Binding-site contacts:
Ligand atom N1 contacts residue PHE117 of chain 1.C at 3.8 Å.
Ligand atom CAH contacts residue TRP241 of chain 1.C at 3.8 Å (hydrophobic).
Ligand atom NAO contacts residue TYR194 of chain 1.C at 2.7 Å (h-bond).
Ligand atom NAA contacts residue SER115 of chain 1.C at 2.9 Å (h-bond).
Ligand atom CAV contacts residue PHE117 of chain 1.C at 3.6 Å (hydrophobic).
Ligand atom CAG contacts residue ASP181 of chain 1.C at 3.4 Å.
Ligand atom C6 contacts residue NAP1 of chain 1.I at 3.6 Å.
Ligand atom NAO contacts residue PHE117 of chain 1.C at 3.5 Å.
Ligand atom NAA contacts residue PHE117 of chain 1.C at 3.6 Å.
Ligand atom C2 contacts residue NAP1 of chain 1.I at 3.2 Å.
Ligand atom BR contacts residue CYS188 of chain 1.C at 3.4 Å.
Ligand atom CAD contacts residue PRO230 of chain 1.C at 3.6 Å (hydrophobic).
Ligand atom CAJ contacts residue PRO230 of chain 1.C at 3.8 Å (hydrophobic).
Ligand atom CAU contacts residue PHE117 of chain 1.C at 3.6 Å (hydrophobic).
Ligand atom CAF contacts residue PRO230 of chain 1.C at 3.6 Å (hydrophobic).
Ligand atom NAB contacts residue PRO230 of chain 1.C at 3.6 Å.
Ligand atom N3 contacts residue PHE117 of chain 1.C at 3.5 Å.
Ligand atom BR contacts residue MET183 of chain 1.C at 3.3 Å.
Ligand atom CAU contacts residue NAP1 of chain 1.I at 3.5 Å.
Ligand atom C5 contacts residue PHE117 of chain 1.C at 3.5 Å (hydrophobic).
Ligand atom C6 contacts residue PHE117 of chain 1.C at 3.5 Å (hydrophobic).
Ligand atom CAI contacts residue NAP1 of chain 1.I at 3.2 Å.
Ligand atom BR contacts residue TRP241 of chain 1.C at 3.8 Å.
Ligand atom C4 contacts residue TYR194 of chain 1.C at 3.4 Å (hydrophobic).
Ligand atom NAB contacts residue NAP1 of chain 1.I at 3.5 Å (h-bond).
Ligand atom N3 contacts residue TYR194 of chain 1.C at 3.3 Å (h-bond).
Ligand atom CAF contacts residue MET233 of chain 1.C at 3.7 Å (hydrophobic).
Ligand atom CAK contacts residue ASP181 of chain 1.C at 3.1 Å.
Ligand atom NAO contacts residue NAP1 of chain 1.I at 3.6 Å.
Ligand atom NAB contacts residue ARG34 of chain 1.C at 3.6 Å.
Ligand atom N3 contacts residue NAP1 of chain 1.I at 2.7 Å (h-bond).
Ligand atom CAH contacts residue CYS188 of chain 1.C at 3.6 Å (hydrophobic).
Ligand atom CAJ contacts residue PHE117 of chain 1.C at 3.3 Å (hydrophobic).
Ligand atom C5 contacts residue NAP1 of chain 1.I at 3.8 Å.
Ligand atom NAA contacts residue NAP1 of chain 1.I at 3.0 Å (h-bond).
Ligand atom C2 contacts residue PHE117 of chain 1.C at 3.4 Å (hydrophobic).
Ligand atom C4 contacts residue PHE117 of chain 1.C at 3.5 Å (hydrophobic).
Ligand atom CAP contacts residue CYS188 of chain 1.C at 3.4 Å (hydrophobic).
Ligand atom N1 contacts residue NAP1 of chain 1.I at 3.1 Å (h-bond).
Ligand atom BR contacts residue GLN186 of chain 1.C at 3.8 Å.

Sequence of chain 1.B:
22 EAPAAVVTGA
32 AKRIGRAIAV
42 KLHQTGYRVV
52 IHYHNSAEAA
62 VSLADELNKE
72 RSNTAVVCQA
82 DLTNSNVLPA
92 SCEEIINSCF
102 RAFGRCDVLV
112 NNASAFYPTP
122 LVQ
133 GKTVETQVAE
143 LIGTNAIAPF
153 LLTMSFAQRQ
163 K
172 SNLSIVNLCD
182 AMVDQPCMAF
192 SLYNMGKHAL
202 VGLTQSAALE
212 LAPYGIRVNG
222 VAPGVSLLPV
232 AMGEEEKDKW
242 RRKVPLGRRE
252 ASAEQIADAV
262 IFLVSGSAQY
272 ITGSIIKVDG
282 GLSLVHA

Sequence of chain 1.C:
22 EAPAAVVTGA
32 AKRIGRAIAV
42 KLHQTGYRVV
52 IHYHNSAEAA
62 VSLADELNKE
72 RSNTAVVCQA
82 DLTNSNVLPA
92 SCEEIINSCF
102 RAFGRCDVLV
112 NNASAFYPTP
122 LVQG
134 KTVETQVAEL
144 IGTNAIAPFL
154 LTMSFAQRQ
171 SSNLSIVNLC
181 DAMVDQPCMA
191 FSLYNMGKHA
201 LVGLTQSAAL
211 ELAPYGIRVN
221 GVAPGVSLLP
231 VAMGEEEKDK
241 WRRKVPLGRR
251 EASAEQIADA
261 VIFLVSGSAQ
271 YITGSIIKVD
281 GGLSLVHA

A small-molecule ligand and the protein it binds are described below.
Small molecule (SMILES): Nc1nc(N)c2c(-c3ccccc3)c(-c3ccc(Br)cc3)[nH]c2n1